The small molecule below binds the protein below.
Small molecule (SMILES): Cc1nnc2n1-c1ccc(-c3cnn(C)c3)cc1C(c1ccc(Cl)cc1)=NC21CC1

Sequence of chain 1.B:
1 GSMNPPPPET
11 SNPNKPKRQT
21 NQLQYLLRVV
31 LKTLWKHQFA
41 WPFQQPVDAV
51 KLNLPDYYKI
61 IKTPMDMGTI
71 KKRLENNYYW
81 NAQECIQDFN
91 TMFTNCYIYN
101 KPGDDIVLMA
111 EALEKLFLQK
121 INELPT

Binding-site contacts:
Ligand atom N contacts residue ASN100 of chain 1.B at 3.7 Å.
Ligand atom C17 contacts residue ILE106 of chain 1.B at 3.8 Å (hydrophobic).
Ligand atom C19 contacts residue TRP41 of chain 1.B at 3.8 Å (hydrophobic).
Ligand atom C22 contacts residue LEU52 of chain 1.B at 3.8 Å (hydrophobic).
Ligand atom C11 contacts residue LEU54 of chain 1.B at 3.2 Å (hydrophobic).
Ligand atom C22 contacts residue TRP41 of chain 1.B at 3.7 Å (hydrophobic).
Ligand atom C1 contacts residue ILE106 of chain 1.B at 3.9 Å (hydrophobic).
Ligand atom C2 contacts residue ILE106 of chain 1.B at 4.1 Å (hydrophobic).
Ligand atom C5 contacts residue PRO42 of chain 1.B at 3.8 Å (hydrophobic).
Ligand atom N1 contacts residue ASN100 of chain 1.B at 3.0 Å (h-bond).
Ligand atom C contacts residue VAL47 of chain 1.B at 4.0 Å (hydrophobic).
Ligand atom C14 contacts residue ILE106 of chain 1.B at 3.8 Å (hydrophobic).
Ligand atom C3 contacts residue PRO42 of chain 1.B at 4.0 Å (hydrophobic).
Ligand atom C2 contacts residue ASN100 of chain 1.B at 4.0 Å.
Ligand atom C6 contacts residue LEU52 of chain 1.B at 4.0 Å (hydrophobic).
Ligand atom C12 contacts residue ASN100 of chain 1.B at 3.7 Å.
Ligand atom N contacts residue CYS96 of chain 1.B at 3.9 Å.
Ligand atom C contacts residue PHE43 of chain 1.B at 3.7 Å (hydrophobic).
Ligand atom C13 contacts residue ILE106 of chain 1.B at 3.8 Å (hydrophobic).
Ligand atom C15 contacts residue ILE106 of chain 1.B at 4.1 Å (hydrophobic).
Ligand atom C17 contacts residue MET109 of chain 1.B at 3.9 Å (hydrophobic).
Ligand atom N3 contacts residue ILE106 of chain 1.B at 4.0 Å.
Ligand atom CL contacts residue MET109 of chain 1.B at 3.7 Å.
Ligand atom CL contacts residue ASP105 of chain 1.B at 3.4 Å.
Ligand atom C18 contacts residue ILE106 of chain 1.B at 3.6 Å (hydrophobic).
Ligand atom N contacts residue ILE106 of chain 1.B at 4.0 Å.
Ligand atom C contacts residue PRO42 of chain 1.B at 3.6 Å (hydrophobic).
Ligand atom C16 contacts residue MET109 of chain 1.B at 4.1 Å (hydrophobic).
Ligand atom N4 contacts residue TRP41 of chain 1.B at 3.7 Å.
Ligand atom C5 contacts residue LEU52 of chain 1.B at 4.0 Å (hydrophobic).
Ligand atom C20 contacts residue TRP41 of chain 1.B at 3.8 Å (hydrophobic).
Ligand atom C12 contacts residue TYR99 of chain 1.B at 3.8 Å (hydrophobic).
Ligand atom C17 contacts residue PRO42 of chain 1.B at 4.1 Å (hydrophobic).
Ligand atom C4 contacts residue PRO42 of chain 1.B at 3.6 Å (hydrophobic).
Ligand atom C18 contacts residue PRO42 of chain 1.B at 3.9 Å (hydrophobic).
Ligand atom C19 contacts residue LEU52 of chain 1.B at 4.0 Å (hydrophobic).
Ligand atom N2 contacts residue ILE106 of chain 1.B at 3.9 Å.
Ligand atom N5 contacts residue TRP41 of chain 1.B at 3.6 Å.
Ligand atom C12 contacts residue LEU54 of chain 1.B at 3.5 Å (hydrophobic).
Ligand atom C11 contacts residue LEU52 of chain 1.B at 4.1 Å (hydrophobic).